Binding-site contacts:
Ligand atom C6 contacts residue VAL178 of chain 1.A at 3.9 Å (hydrophobic).
Ligand atom O4' contacts residue ARG43 of chain 2.A at 3.6 Å (salt-bridge).
Ligand atom C2 contacts residue PHE159 of chain 1.A at 3.6 Å (hydrophobic).
Ligand atom O3' contacts residue GLU181 of chain 1.A at 2.7 Å (salt-bridge).
Ligand atom C8 contacts residue SER90 of chain 1.A at 3.5 Å.
Ligand atom F contacts residue MET180 of chain 1.A at 3.4 Å.
Ligand atom C1' contacts residue SER90 of chain 1.A at 3.3 Å.
Ligand atom O4' contacts residue PO41 of chain 1.D at 3.4 Å (h-bond).
Ligand atom N6 contacts residue ASP204 of chain 1.A at 3.0 Å (salt-bridge).
Ligand atom C5' contacts residue MET180 of chain 1.A at 3.7 Å (hydrophobic).
Ligand atom O5' contacts residue PHE159 of chain 1.A at 3.3 Å.
Ligand atom C2' contacts residue PO41 of chain 1.D at 3.6 Å.
Ligand atom C8 contacts residue ASP204 of chain 1.A at 3.8 Å.
Ligand atom C3' contacts residue GLU181 of chain 1.A at 3.5 Å.
Ligand atom C3' contacts residue PO41 of chain 1.D at 3.9 Å.
Ligand atom N3 contacts residue MET180 of chain 1.A at 3.9 Å.
Ligand atom N9 contacts residue SER90 of chain 1.A at 3.7 Å.
Ligand atom C4 contacts residue VAL178 of chain 1.A at 3.7 Å (hydrophobic).
Ligand atom F contacts residue GLU179 of chain 1.A at 3.8 Å.
Ligand atom F contacts residue PHE159 of chain 1.A at 3.7 Å.
Ligand atom C8 contacts residue CYS91 of chain 1.A at 3.7 Å (hydrophobic).
Ligand atom C5 contacts residue ASP204 of chain 1.A at 3.9 Å.
Ligand atom O3' contacts residue PO41 of chain 1.D at 2.8 Å (h-bond).
Ligand atom N3 contacts residue VAL178 of chain 1.A at 3.8 Å.
Ligand atom N7 contacts residue ASP204 of chain 1.A at 2.9 Å (salt-bridge).
Ligand atom C2' contacts residue GLU179 of chain 1.A at 3.9 Å.
Ligand atom N3 contacts residue GLU179 of chain 1.A at 3.7 Å.
Ligand atom C4' contacts residue ARG43 of chain 2.A at 3.9 Å.
Ligand atom C2' contacts residue MET180 of chain 1.A at 3.8 Å (hydrophobic).
Ligand atom C6 contacts residue PHE159 of chain 1.A at 3.9 Å (hydrophobic).
Ligand atom N1 contacts residue PHE159 of chain 1.A at 3.8 Å.
Ligand atom C1' contacts residue PO41 of chain 1.D at 3.5 Å.
Ligand atom C5' contacts residue PHE159 of chain 1.A at 3.7 Å (hydrophobic).
Ligand atom O5' contacts residue HIS4 of chain 2.A at 2.8 Å (h-bond).
Ligand atom C5 contacts residue VAL178 of chain 1.A at 3.7 Å (hydrophobic).
Ligand atom O4' contacts residue SER90 of chain 1.A at 3.7 Å.
Ligand atom N7 contacts residue GLY92 of chain 1.A at 3.6 Å.
Ligand atom C4' contacts residue PO41 of chain 1.D at 3.9 Å.
Ligand atom N7 contacts residue CYS91 of chain 1.A at 3.6 Å.
Ligand atom C8 contacts residue SER203 of chain 1.A at 3.9 Å.

Sequence of chain 2.A:
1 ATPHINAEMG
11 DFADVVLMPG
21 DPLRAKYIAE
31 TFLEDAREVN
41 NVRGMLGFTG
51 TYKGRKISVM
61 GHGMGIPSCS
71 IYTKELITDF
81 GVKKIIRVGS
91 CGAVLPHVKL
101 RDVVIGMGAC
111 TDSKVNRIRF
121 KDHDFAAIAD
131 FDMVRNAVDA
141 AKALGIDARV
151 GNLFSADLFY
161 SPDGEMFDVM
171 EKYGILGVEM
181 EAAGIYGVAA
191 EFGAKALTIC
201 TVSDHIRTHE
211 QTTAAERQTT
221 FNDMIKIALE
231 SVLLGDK

A protein and the small-molecule ligand that binds it are described below.
Small molecule (SMILES): Nc1nc(F)nc2c1ncn2[C@H]1C[C@H](O)[C@@H](CO)O1

Sequence of chain 1.A:
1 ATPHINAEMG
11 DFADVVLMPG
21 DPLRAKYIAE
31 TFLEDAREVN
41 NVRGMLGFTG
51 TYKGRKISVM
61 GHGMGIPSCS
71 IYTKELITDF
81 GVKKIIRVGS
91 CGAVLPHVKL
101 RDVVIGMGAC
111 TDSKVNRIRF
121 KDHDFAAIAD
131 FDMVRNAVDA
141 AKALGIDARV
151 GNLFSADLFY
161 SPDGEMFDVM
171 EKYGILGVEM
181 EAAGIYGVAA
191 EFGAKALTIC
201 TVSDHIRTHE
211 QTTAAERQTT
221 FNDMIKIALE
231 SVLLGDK